A protein and the small-molecule ligand that binds it are described below.
Small molecule (SMILES): CCCCCCCC(=O)OC[C@H](COP(=O)(O)O[C@@H]1[C@H](O)[C@H](O)[C@@H](OP(=O)(O)O)[C@H](OP(=O)(O)O)[C@H]1O)OC(=O)CCCCCCC

Binding-site contacts:
Ligand atom P1 contacts residue ARG45 of chain 1.A at 4.2 Å.
Ligand atom O3C contacts residue TRP44 of chain 1.A at 3.6 Å.
Ligand atom O13 contacts residue TRP44 of chain 1.A at 3.4 Å.
Ligand atom C2A contacts residue ARG45 of chain 1.A at 4.2 Å.
Ligand atom C6 contacts residue GLN43 of chain 1.A at 4.2 Å.
Ligand atom C2B contacts residue TRP44 of chain 1.A at 3.4 Å (hydrophobic).
Ligand atom C2C contacts residue TRP44 of chain 1.A at 3.9 Å (hydrophobic).
Ligand atom O51 contacts residue ARG151 of chain 1.A at 2.4 Å (salt-bridge).
Ligand atom O52 contacts residue LYS153 of chain 1.A at 4.1 Å.
Ligand atom C1C contacts residue TRP44 of chain 1.A at 4.1 Å (hydrophobic).
Ligand atom O13 contacts residue ARG45 of chain 1.A at 3.8 Å.
Ligand atom P5 contacts residue ARG151 of chain 1.A at 3.3 Å.
Ligand atom O52 contacts residue LYS154 of chain 1.A at 4.2 Å.
Ligand atom O4 contacts residue ARG16 of chain 1.A at 4.3 Å.
Ligand atom P1 contacts residue GLN43 of chain 1.A at 4.0 Å.
Ligand atom O53 contacts residue MET42 of chain 1.A at 4.0 Å.
Ligand atom P4 contacts residue ARG16 of chain 1.A at 3.2 Å.
Ligand atom O12 contacts residue ARG45 of chain 1.A at 2.8 Å (salt-bridge).
Ligand atom O53 contacts residue LYS148 of chain 1.A at 3.0 Å (salt-bridge).
Ligand atom O41 contacts residue ARG16 of chain 1.A at 4.2 Å.
Ligand atom C1 contacts residue TRP44 of chain 1.A at 4.4 Å (hydrophobic).
Ligand atom O11 contacts residue ARG45 of chain 1.A at 4.3 Å.
Ligand atom P1 contacts residue TRP44 of chain 1.A at 4.2 Å.
Ligand atom O52 contacts residue ARG151 of chain 1.A at 3.7 Å.
Ligand atom O6 contacts residue TRP44 of chain 1.A at 3.3 Å (h-bond).
Ligand atom O1B contacts residue TRP44 of chain 1.A at 3.7 Å.
Ligand atom C6 contacts residue TRP44 of chain 1.A at 4.3 Å (hydrophobic).
Ligand atom P5 contacts residue LYS153 of chain 1.A at 3.9 Å.
Ligand atom C1B contacts residue TRP44 of chain 1.A at 3.6 Å (hydrophobic).
Ligand atom O53 contacts residue ARG151 of chain 1.A at 3.1 Å (salt-bridge).
Ligand atom O1 contacts residue GLN43 of chain 1.A at 3.6 Å.
Ligand atom O6 contacts residue MET42 of chain 1.A at 4.1 Å.
Ligand atom O42 contacts residue ARG16 of chain 1.A at 2.3 Å (salt-bridge).
Ligand atom O2 contacts residue GLN43 of chain 1.A at 4.0 Å.
Ligand atom O1 contacts residue TRP44 of chain 1.A at 3.7 Å.
Ligand atom O43 contacts residue ARG16 of chain 1.A at 2.9 Å (salt-bridge).
Ligand atom O12 contacts residue GLN43 of chain 1.A at 3.1 Å (h-bond).
Ligand atom C3C contacts residue TRP44 of chain 1.A at 3.9 Å (hydrophobic).
Ligand atom O51 contacts residue LYS153 of chain 1.A at 2.5 Å (salt-bridge).
Ligand atom O6 contacts residue GLN43 of chain 1.A at 3.6 Å.

Sequence of chain 1.A:
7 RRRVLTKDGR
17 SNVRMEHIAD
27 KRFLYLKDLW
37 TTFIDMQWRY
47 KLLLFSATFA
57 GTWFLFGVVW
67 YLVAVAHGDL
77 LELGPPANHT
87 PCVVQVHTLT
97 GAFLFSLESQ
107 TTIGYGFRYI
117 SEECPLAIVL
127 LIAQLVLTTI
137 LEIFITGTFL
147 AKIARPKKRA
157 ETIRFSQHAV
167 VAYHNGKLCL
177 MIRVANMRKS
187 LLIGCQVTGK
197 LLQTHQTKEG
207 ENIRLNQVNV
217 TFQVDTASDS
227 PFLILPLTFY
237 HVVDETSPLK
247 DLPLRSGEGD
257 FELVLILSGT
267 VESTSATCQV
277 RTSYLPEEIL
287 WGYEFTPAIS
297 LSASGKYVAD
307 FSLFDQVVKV